The protein below binds the small molecule below.
Small molecule (SMILES): OC[C@H]1O[C@@H](O[C@H]2[C@@H](OC[C@H]3O[C@@H](O[C@H]4[C@H](O)[C@@H](O)[C@@H](O)O[C@@H]4CO)[C@H](O)[C@@H](O)[C@@H]3O[C@@H]3O[C@H](CO[C@H]4OC[C@@H](O)[C@H](O)[C@H]4O)[C@@H](O[C@@H]4O[C@H](CO[C@H]5OC[C@@H](O)[C@H](O)[C@H]5O)[C@@H](O)[C@H](O)[C@H]4O)[C@H](O)[C@H]3O)OC[C@@H](O)[C@@H]2O)[C@H](O)[C@@H](O)[C@H]1O

Sequence of chain 1.A:
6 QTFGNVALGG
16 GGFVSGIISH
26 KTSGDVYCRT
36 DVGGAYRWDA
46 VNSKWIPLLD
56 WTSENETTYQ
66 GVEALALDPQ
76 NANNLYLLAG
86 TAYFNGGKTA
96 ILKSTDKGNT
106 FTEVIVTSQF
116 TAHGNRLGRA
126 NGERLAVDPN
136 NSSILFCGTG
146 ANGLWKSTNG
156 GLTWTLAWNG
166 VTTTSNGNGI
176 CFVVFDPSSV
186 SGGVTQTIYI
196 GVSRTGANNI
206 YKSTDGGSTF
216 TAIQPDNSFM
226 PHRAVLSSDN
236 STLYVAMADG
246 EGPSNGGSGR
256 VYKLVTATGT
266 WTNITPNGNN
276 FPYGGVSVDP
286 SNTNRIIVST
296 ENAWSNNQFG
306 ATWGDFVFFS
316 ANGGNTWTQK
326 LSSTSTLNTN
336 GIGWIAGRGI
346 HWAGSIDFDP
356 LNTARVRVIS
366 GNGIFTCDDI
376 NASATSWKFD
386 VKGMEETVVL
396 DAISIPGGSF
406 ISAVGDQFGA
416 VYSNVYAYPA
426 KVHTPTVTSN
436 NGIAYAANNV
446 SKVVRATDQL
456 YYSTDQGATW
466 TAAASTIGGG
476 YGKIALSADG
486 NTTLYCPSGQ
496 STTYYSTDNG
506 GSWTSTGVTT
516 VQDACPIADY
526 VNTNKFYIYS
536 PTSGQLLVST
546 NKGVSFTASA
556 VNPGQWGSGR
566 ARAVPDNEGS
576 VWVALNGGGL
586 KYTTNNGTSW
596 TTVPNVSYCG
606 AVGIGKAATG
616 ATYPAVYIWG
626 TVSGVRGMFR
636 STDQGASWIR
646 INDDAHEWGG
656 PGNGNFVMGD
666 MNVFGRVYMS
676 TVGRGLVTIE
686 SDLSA

Binding-site contacts:
Ligand atom C2 contacts residue ASP36 of chain 1.A at 3.4 Å.
Ligand atom C2 contacts residue TYR88 of chain 1.A at 3.5 Å (hydrophobic).
Ligand atom C5 contacts residue BGC4 of chain 1.C at 3.5 Å.
Ligand atom O3 contacts residue ARG124 of chain 1.A at 3.0 Å (salt-bridge).
Ligand atom C5 contacts residue TYR88 of chain 1.A at 3.5 Å (hydrophobic).
Ligand atom O2 contacts residue ARG124 of chain 1.A at 2.8 Å (salt-bridge).
Ligand atom O2 contacts residue TYR88 of chain 1.A at 2.7 Å (h-bond).
Ligand atom O4 contacts residue TYR88 of chain 1.A at 3.2 Å.
Ligand atom O6 contacts residue ASP411 of chain 1.A at 3.0 Å (salt-bridge).
Ligand atom O2 contacts residue ASN120 of chain 1.A at 3.5 Å (h-bond).
Ligand atom O3 contacts residue HIS118 of chain 1.A at 3.2 Å (h-bond).
Ligand atom O2 contacts residue ASP36 of chain 1.A at 2.5 Å (salt-bridge).
Ligand atom C3 contacts residue SER249 of chain 1.A at 3.5 Å.
Ligand atom C3 contacts residue ASP36 of chain 1.A at 3.5 Å.
Ligand atom O1 contacts residue GLU391 of chain 1.A at 3.5 Å (salt-bridge).
Ligand atom C2 contacts residue ARG124 of chain 1.A at 3.4 Å.
Ligand atom C1 contacts residue BGC4 of chain 1.C at 3.2 Å.
Ligand atom C2 contacts residue BGC4 of chain 1.C at 3.6 Å.
Ligand atom O6 contacts residue BGC4 of chain 1.C at 2.9 Å (h-bond).
Ligand atom O2 contacts residue ASN120 of chain 1.A at 3.2 Å (h-bond).
Ligand atom O2 contacts residue PHE18 of chain 1.A at 3.4 Å.
Ligand atom O2 contacts residue TRP347 of chain 1.A at 3.4 Å.
Ligand atom O3 contacts residue ASN120 of chain 1.A at 2.7 Å (h-bond).
Ligand atom O3 contacts residue ASN120 of chain 1.A at 2.6 Å (h-bond).
Ligand atom O3 contacts residue SER249 of chain 1.A at 2.8 Å (h-bond).
Ligand atom C3 contacts residue ASN120 of chain 1.A at 3.5 Å.
Ligand atom O3 contacts residue ASN658 of chain 1.A at 3.0 Å (h-bond).
Ligand atom O5 contacts residue ASN120 of chain 1.A at 3.1 Å (h-bond).
Ligand atom O1 contacts residue ASP36 of chain 1.A at 2.8 Å (salt-bridge).
Ligand atom O2 contacts residue LEU122 of chain 1.A at 3.5 Å (h-bond).
Ligand atom O5 contacts residue BGC4 of chain 1.C at 2.5 Å (h-bond).
Ligand atom O5 contacts residue ASN658 of chain 1.A at 3.3 Å.
Ligand atom C6 contacts residue XYS5 of chain 1.C at 3.5 Å.
Ligand atom O2 contacts residue ARG124 of chain 1.A at 2.9 Å (salt-bridge).
Ligand atom O3 contacts residue ARG124 of chain 1.A at 3.5 Å (salt-bridge).
Ligand atom O4 contacts residue XYS5 of chain 1.C at 2.9 Å (h-bond).
Ligand atom O4 contacts residue HIS118 of chain 1.A at 2.9 Å (h-bond).
Ligand atom O4 contacts residue ASN120 of chain 1.A at 3.4 Å (h-bond).
Ligand atom O1 contacts residue PHE18 of chain 1.A at 3.0 Å (h-bond).
Ligand atom C3 contacts residue ASN120 of chain 1.A at 3.5 Å.